Sequence of chain 1.A:
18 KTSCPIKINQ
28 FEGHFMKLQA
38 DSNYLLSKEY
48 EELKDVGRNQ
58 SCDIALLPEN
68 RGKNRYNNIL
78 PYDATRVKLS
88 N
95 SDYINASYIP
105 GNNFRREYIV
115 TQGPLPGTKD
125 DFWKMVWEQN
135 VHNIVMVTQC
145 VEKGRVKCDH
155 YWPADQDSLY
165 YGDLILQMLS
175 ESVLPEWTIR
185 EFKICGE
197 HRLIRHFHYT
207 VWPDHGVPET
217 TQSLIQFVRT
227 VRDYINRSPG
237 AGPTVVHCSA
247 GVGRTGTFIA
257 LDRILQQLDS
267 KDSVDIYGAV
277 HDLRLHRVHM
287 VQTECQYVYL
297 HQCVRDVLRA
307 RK

This small molecule binds to this protein.
Small molecule (SMILES): Cc1nc(C(Cc2ccccc2)(Cc2ccc(NS(=O)(=O)O)cc2)c2noc(C)n2)no1

Binding-site contacts:
Ligand atom O25 contacts residue GLN288 of chain 1.A at 3.2 Å (h-bond).
Ligand atom C3 contacts residue ALA246 of chain 1.A at 3.5 Å (hydrophobic).
Ligand atom C5 contacts residue ASP210 of chain 1.A at 3.4 Å.
Ligand atom S13 contacts residue ASP210 of chain 1.A at 3.3 Å (salt-bridge).
Ligand atom C5 contacts residue HIS211 of chain 1.A at 3.4 Å.
Ligand atom C4 contacts residue ASP210 of chain 1.A at 3.5 Å.
Ligand atom O16 contacts residue GLY247 of chain 1.A at 3.5 Å (h-bond).
Ligand atom C28 contacts residue ASN74 of chain 1.A at 3.0 Å.
Ligand atom C27 contacts residue ASN75 of chain 1.A at 3.1 Å.
Ligand atom N23 contacts residue TYR73 of chain 1.A at 3.7 Å.
Ligand atom C4 contacts residue HIS211 of chain 1.A at 3.4 Å.
Ligand atom C6 contacts residue ALA246 of chain 1.A at 3.7 Å (hydrophobic).
Ligand atom C4 contacts residue ALA246 of chain 1.A at 3.7 Å (hydrophobic).
Ligand atom O16 contacts residue VAL248 of chain 1.A at 3.2 Å (h-bond).
Ligand atom O15 contacts residue CYS244 of chain 1.A at 3.4 Å (h-bond).
Ligand atom N23 contacts residue ASN75 of chain 1.A at 3.3 Å (h-bond).
Ligand atom O14 contacts residue ARG250 of chain 1.A at 3.1 Å (salt-bridge).
Ligand atom O16 contacts residue ALA246 of chain 1.A at 3.3 Å.
Ligand atom C1 contacts residue HIS211 of chain 1.A at 3.7 Å.
Ligand atom O16 contacts residue GLY249 of chain 1.A at 3.1 Å (h-bond).
Ligand atom O29 contacts residue ASN75 of chain 1.A at 3.1 Å (h-bond).
Ligand atom S13 contacts residue CYS244 of chain 1.A at 3.6 Å (h-bond).
Ligand atom C2 contacts residue TYR73 of chain 1.A at 3.5 Å (hydrophobic).
Ligand atom N8 contacts residue ASP210 of chain 1.A at 2.7 Å (salt-bridge).
Ligand atom O14 contacts residue ASP210 of chain 1.A at 3.2 Å (salt-bridge).
Ligand atom N20 contacts residue HIS211 of chain 1.A at 3.5 Å.
Ligand atom N8 contacts residue HIS211 of chain 1.A at 3.8 Å.
Ligand atom O15 contacts residue GLY249 of chain 1.A at 3.7 Å.
Ligand atom O16 contacts residue CYS244 of chain 1.A at 3.4 Å (h-bond).
Ligand atom N22 contacts residue ASN75 of chain 1.A at 3.2 Å (h-bond).
Ligand atom O14 contacts residue ALA246 of chain 1.A at 3.1 Å (h-bond).
Ligand atom C1 contacts residue ALA246 of chain 1.A at 3.5 Å (hydrophobic).
Ligand atom O15 contacts residue ARG250 of chain 1.A at 3.0 Å (salt-bridge).
Ligand atom C24 contacts residue HIS285 of chain 1.A at 3.5 Å.
Ligand atom O14 contacts residue SER245 of chain 1.A at 3.0 Å (h-bond).
Ligand atom C49 contacts residue TYR73 of chain 1.A at 3.5 Å (hydrophobic).
Ligand atom O14 contacts residue CYS244 of chain 1.A at 3.5 Å (h-bond).
Ligand atom N21 contacts residue ASN75 of chain 1.A at 3.2 Å (h-bond).
Ligand atom C17 contacts residue ASN75 of chain 1.A at 3.3 Å.
Ligand atom O15 contacts residue ASP210 of chain 1.A at 3.3 Å (salt-bridge).